The protein below binds the small molecule below.
Small molecule (SMILES): CC(=O)N[C@H]1[C@H](O[C@H]2[C@H](O)[C@@H](NC(C)=O)CO[C@@H]2CO)O[C@H](CO)[C@@H](O)[C@@H]1O

Binding-site contacts:
Ligand atom N2 contacts residue ASN62 of chain 3.A at 3.2 Å (h-bond).
Ligand atom C8 contacts residue ARG61 of chain 3.A at 4.1 Å.
Ligand atom C1 contacts residue ASN62 of chain 3.A at 1.4 Å.
Ligand atom C7 contacts residue ASN62 of chain 3.A at 3.2 Å.
Ligand atom C2 contacts residue ASN62 of chain 3.A at 2.6 Å.
Ligand atom C6 contacts residue ASN62 of chain 3.A at 4.3 Å.
Ligand atom O5 contacts residue PHE93 of chain 3.A at 4.1 Å.
Ligand atom O5 contacts residue ASN62 of chain 3.A at 2.3 Å (h-bond).
Ligand atom O6 contacts residue PHE93 of chain 3.A at 4.4 Å.
Ligand atom C5 contacts residue ASN62 of chain 3.A at 3.5 Å.
Ligand atom O7 contacts residue ASN62 of chain 3.A at 2.9 Å (h-bond).
Ligand atom C4 contacts residue ASN62 of chain 3.A at 4.3 Å.
Ligand atom C6 contacts residue PHE93 of chain 3.A at 4.4 Å (hydrophobic).
Ligand atom C3 contacts residue ASN62 of chain 3.A at 3.9 Å.

Sequence of chain 3.A:
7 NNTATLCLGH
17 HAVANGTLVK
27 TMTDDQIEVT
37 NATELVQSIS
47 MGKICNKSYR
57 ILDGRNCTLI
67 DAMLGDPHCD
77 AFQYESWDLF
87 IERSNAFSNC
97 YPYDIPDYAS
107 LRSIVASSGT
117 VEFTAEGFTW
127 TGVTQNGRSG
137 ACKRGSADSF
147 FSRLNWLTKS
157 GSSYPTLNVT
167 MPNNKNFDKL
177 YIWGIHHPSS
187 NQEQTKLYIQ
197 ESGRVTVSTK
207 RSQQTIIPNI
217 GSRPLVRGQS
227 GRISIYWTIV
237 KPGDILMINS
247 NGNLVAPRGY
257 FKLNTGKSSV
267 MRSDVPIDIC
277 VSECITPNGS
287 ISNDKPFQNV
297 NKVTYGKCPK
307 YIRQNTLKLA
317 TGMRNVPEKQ